This protein binds this small molecule.
Small molecule (SMILES): CC(=O)N[C@@H]1[C@@H](O)[C@H](O)[C@@H](CO)O[C@H]1O

Binding-site contacts:
Ligand atom O7 contacts residue PHE368 of chain 1.C at 3.7 Å.
Ligand atom O5 contacts residue ASN340 of chain 1.C at 2.4 Å (h-bond).
Ligand atom C2 contacts residue ASN340 of chain 1.C at 2.5 Å.
Ligand atom O7 contacts residue ASN340 of chain 1.C at 4.1 Å.
Ligand atom C3 contacts residue ASN340 of chain 1.C at 3.8 Å.
Ligand atom C8 contacts residue ALA341 of chain 1.C at 4.3 Å (hydrophobic).
Ligand atom C7 contacts residue PHE339 of chain 1.C at 4.4 Å (hydrophobic).
Ligand atom C4 contacts residue ASN340 of chain 1.C at 4.2 Å.
Ligand atom C5 contacts residue ASN340 of chain 1.C at 3.7 Å.
Ligand atom N2 contacts residue ALA341 of chain 1.C at 4.5 Å.
Ligand atom C7 contacts residue ASN340 of chain 1.C at 3.7 Å.
Ligand atom C1 contacts residue ASN340 of chain 1.C at 1.4 Å.
Ligand atom C8 contacts residue PHE339 of chain 1.C at 3.4 Å (hydrophobic).
Ligand atom C7 contacts residue PHE368 of chain 1.C at 4.4 Å (hydrophobic).
Ligand atom C8 contacts residue ASN340 of chain 1.C at 3.8 Å.
Ligand atom N2 contacts residue ASN340 of chain 1.C at 2.9 Å (h-bond).

Sequence of chain 1.C:
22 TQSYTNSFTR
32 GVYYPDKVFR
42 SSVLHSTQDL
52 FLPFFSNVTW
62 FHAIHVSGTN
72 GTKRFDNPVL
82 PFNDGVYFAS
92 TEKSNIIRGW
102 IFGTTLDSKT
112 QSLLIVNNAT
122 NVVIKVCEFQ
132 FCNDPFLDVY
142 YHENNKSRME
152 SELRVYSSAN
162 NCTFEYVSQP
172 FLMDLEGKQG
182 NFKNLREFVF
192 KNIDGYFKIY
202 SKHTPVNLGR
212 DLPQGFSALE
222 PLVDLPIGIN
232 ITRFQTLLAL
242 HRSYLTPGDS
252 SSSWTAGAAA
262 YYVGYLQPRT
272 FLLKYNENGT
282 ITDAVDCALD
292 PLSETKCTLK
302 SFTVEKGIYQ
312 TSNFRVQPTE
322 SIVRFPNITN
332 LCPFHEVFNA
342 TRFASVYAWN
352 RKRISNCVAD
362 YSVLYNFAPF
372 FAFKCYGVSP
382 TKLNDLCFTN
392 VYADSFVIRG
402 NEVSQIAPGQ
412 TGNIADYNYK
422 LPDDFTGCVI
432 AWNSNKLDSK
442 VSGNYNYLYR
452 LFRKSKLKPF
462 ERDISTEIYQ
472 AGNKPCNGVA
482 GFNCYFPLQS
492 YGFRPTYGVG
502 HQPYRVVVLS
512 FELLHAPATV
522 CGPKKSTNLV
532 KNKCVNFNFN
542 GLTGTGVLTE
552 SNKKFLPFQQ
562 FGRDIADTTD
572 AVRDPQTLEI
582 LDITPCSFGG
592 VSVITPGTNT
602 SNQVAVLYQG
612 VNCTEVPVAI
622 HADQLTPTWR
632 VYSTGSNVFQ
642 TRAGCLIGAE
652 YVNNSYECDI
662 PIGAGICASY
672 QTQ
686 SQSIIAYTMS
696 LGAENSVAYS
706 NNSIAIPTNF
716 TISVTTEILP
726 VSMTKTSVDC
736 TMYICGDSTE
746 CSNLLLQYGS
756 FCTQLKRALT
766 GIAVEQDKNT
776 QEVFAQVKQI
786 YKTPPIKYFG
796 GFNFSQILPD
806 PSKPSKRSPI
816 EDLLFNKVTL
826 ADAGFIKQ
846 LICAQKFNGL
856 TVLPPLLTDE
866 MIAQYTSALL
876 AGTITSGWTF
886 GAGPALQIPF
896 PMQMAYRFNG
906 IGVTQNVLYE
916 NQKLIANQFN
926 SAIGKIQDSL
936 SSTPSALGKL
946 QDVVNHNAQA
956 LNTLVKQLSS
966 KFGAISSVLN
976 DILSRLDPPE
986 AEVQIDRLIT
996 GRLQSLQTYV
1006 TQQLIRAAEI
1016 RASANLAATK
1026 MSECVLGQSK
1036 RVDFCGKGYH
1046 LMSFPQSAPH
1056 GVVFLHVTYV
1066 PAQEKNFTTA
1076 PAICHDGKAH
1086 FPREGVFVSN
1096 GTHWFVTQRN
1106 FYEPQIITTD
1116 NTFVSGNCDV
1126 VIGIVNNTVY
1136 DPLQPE